Sequence of chain 3.C:
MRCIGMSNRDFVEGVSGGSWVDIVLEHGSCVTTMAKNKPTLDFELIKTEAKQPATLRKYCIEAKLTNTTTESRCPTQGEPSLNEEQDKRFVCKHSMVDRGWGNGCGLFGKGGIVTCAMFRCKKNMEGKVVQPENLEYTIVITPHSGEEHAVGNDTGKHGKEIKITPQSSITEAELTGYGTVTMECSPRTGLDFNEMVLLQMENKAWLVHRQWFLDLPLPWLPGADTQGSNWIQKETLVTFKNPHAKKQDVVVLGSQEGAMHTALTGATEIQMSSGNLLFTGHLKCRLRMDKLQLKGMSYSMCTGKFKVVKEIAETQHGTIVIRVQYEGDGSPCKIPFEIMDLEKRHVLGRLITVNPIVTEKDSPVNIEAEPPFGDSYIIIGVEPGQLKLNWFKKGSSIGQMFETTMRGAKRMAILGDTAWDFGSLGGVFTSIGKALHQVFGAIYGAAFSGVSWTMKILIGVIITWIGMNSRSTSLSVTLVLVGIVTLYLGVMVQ

Binding-site contacts:
Ligand atom N2 contacts residue ASN153 of chain 3.C at 2.9 Å (h-bond).
Ligand atom O5 contacts residue HIS149 of chain 3.C at 3.5 Å.
Ligand atom N2 contacts residue HIS149 of chain 3.C at 4.2 Å.
Ligand atom C8 contacts residue ASN153 of chain 3.C at 4.0 Å.
Ligand atom C1 contacts residue HIS149 of chain 3.C at 3.4 Å.
Ligand atom C1 contacts residue HIS158 of chain 3.C at 4.1 Å.
Ligand atom O4 contacts residue LYS157 of chain 3.C at 4.5 Å.
Ligand atom O3 contacts residue HIS149 of chain 3.C at 4.0 Å.
Ligand atom C3 contacts residue HIS149 of chain 3.C at 4.3 Å.
Ligand atom C5 contacts residue ASN153 of chain 3.C at 3.7 Å.
Ligand atom C5 contacts residue HIS149 of chain 3.C at 4.2 Å.
Ligand atom O7 contacts residue GLY102 of chain 3.A at 3.0 Å (h-bond).
Ligand atom O5 contacts residue HIS158 of chain 3.C at 3.1 Å.
Ligand atom C8 contacts residue HIS149 of chain 3.C at 3.7 Å.
Ligand atom C1 contacts residue ASN153 of chain 3.C at 1.4 Å.
Ligand atom O7 contacts residue ASN153 of chain 3.C at 4.5 Å.
Ligand atom O7 contacts residue TRP101 of chain 3.A at 3.8 Å.
Ligand atom C6 contacts residue LYS157 of chain 3.C at 3.6 Å.
Ligand atom C4 contacts residue HIS149 of chain 3.C at 4.0 Å.
Ligand atom C3 contacts residue ASN153 of chain 3.C at 3.8 Å.
Ligand atom O6 contacts residue LYS157 of chain 3.C at 3.2 Å (salt-bridge).
Ligand atom C1 contacts residue THR155 of chain 3.C at 3.8 Å.
Ligand atom C7 contacts residue ASN153 of chain 3.C at 3.6 Å.
Ligand atom C8 contacts residue TRP101 of chain 3.A at 4.4 Å (hydrophobic).
Ligand atom O5 contacts residue THR155 of chain 3.C at 4.5 Å.
Ligand atom C2 contacts residue ASN153 of chain 3.C at 2.5 Å.
Ligand atom C4 contacts residue ASN153 of chain 3.C at 4.2 Å.
Ligand atom C2 contacts residue HIS149 of chain 3.C at 3.6 Å.
Ligand atom C5 contacts residue HIS158 of chain 3.C at 4.0 Å.
Ligand atom C7 contacts residue GLY102 of chain 3.A at 4.1 Å.
Ligand atom C7 contacts residue HIS149 of chain 3.C at 4.3 Å.
Ligand atom C5 contacts residue LYS157 of chain 3.C at 3.9 Å.
Ligand atom O5 contacts residue ASN153 of chain 3.C at 2.4 Å (h-bond).
Ligand atom C6 contacts residue HIS158 of chain 3.C at 3.7 Å.

A protein and the small-molecule ligand that binds it are described below.
Small molecule (SMILES): CC(=O)N[C@@H]1[C@@H](O)[C@H](O)[C@@H](CO)O[C@H]1O

Sequence of chain 3.A:
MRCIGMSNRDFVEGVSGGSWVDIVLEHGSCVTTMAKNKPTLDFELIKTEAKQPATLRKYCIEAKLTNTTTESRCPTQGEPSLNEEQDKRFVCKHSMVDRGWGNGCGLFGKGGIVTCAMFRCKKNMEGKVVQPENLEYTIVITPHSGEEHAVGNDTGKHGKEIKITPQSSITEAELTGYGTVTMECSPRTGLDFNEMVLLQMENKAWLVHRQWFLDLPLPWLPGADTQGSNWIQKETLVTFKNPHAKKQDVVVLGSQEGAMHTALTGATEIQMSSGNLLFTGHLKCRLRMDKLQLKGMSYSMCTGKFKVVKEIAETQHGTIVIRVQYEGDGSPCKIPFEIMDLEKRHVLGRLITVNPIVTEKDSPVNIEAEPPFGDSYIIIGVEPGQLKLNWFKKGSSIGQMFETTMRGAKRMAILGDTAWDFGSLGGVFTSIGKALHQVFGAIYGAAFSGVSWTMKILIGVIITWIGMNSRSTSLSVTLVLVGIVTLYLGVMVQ